Sequence of chain 1.A:
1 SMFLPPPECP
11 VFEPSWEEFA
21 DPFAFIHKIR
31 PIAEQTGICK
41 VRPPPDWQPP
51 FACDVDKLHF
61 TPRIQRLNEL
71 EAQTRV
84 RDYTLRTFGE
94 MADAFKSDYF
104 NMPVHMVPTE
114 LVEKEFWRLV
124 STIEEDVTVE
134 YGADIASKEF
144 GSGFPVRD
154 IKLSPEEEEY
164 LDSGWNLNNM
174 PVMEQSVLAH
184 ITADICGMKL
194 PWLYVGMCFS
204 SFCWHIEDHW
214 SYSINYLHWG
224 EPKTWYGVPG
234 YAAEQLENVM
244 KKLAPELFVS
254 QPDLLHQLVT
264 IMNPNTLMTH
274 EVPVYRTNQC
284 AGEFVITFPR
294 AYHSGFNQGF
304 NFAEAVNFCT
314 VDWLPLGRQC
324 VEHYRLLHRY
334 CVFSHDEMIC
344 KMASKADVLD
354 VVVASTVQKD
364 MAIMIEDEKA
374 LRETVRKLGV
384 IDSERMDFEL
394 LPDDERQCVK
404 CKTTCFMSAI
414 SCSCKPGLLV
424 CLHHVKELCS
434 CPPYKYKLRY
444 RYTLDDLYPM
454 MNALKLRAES

Binding-site contacts:
Ligand atom C1 contacts residue EDO1 of chain 1.Q at 3.1 Å.
Ligand atom O3 contacts residue TYR134 of chain 1.A at 2.4 Å (h-bond).
Ligand atom O5 contacts residue PHE205 of chain 1.A at 4.1 Å.
Ligand atom O2 contacts residue GLU210 of chain 1.A at 3.3 Å (salt-bridge).
Ligand atom C1 contacts residue HIS296 of chain 1.A at 4.0 Å.
Ligand atom O2 contacts residue EDO1 of chain 1.Q at 3.3 Å (h-bond).
Ligand atom O5 contacts residue EDO1 of chain 1.Q at 4.0 Å.
Ligand atom C2 contacts residue MN1 of chain 1.D at 3.0 Å.
Ligand atom O5 contacts residue HIS208 of chain 1.A at 3.1 Å.
Ligand atom C1 contacts residue SER216 of chain 1.A at 3.8 Å.
Ligand atom C1 contacts residue MN1 of chain 1.D at 3.0 Å.
Ligand atom O5 contacts residue MN1 of chain 1.D at 2.2 Å.
Ligand atom O3 contacts residue TYR197 of chain 1.A at 3.7 Å.
Ligand atom O1 contacts residue ALA308 of chain 1.A at 3.3 Å.
Ligand atom O1 contacts residue EDO1 of chain 1.Q at 3.3 Å (h-bond).
Ligand atom O1 contacts residue TRP228 of chain 1.A at 3.7 Å.
Ligand atom C1 contacts residue TRP228 of chain 1.A at 3.7 Å (hydrophobic).
Ligand atom O4 contacts residue PHE205 of chain 1.A at 4.0 Å.
Ligand atom O4 contacts residue LYS226 of chain 1.A at 3.0 Å (salt-bridge).
Ligand atom O4 contacts residue TYR134 of chain 1.A at 3.3 Å (h-bond).
Ligand atom C5 contacts residue TYR197 of chain 1.A at 3.9 Å (hydrophobic).
Ligand atom C2 contacts residue TRP228 of chain 1.A at 3.8 Å (hydrophobic).
Ligand atom O4 contacts residue ASN218 of chain 1.A at 3.5 Å (h-bond).
Ligand atom C2 contacts residue HIS296 of chain 1.A at 4.0 Å.
Ligand atom O2 contacts residue MN1 of chain 1.D at 2.4 Å.
Ligand atom C3 contacts residue ASN218 of chain 1.A at 3.5 Å.
Ligand atom C3 contacts residue TRP228 of chain 1.A at 3.7 Å (hydrophobic).
Ligand atom C1 contacts residue ASN218 of chain 1.A at 4.0 Å.
Ligand atom O3 contacts residue PHE205 of chain 1.A at 3.4 Å.
Ligand atom O1 contacts residue ASN218 of chain 1.A at 3.0 Å (h-bond).
Ligand atom C4 contacts residue PHE205 of chain 1.A at 4.0 Å (hydrophobic).
Ligand atom C5 contacts residue PHE205 of chain 1.A at 3.6 Å (hydrophobic).
Ligand atom C4 contacts residue TYR197 of chain 1.A at 3.9 Å (hydrophobic).
Ligand atom O2 contacts residue SER216 of chain 1.A at 2.7 Å (h-bond).
Ligand atom C5 contacts residue TYR134 of chain 1.A at 3.2 Å (hydrophobic).
Ligand atom O4 contacts residue TYR197 of chain 1.A at 4.0 Å.
Ligand atom C5 contacts residue LYS226 of chain 1.A at 4.0 Å.
Ligand atom C2 contacts residue EDO1 of chain 1.Q at 3.7 Å.
Ligand atom O5 contacts residue HIS296 of chain 1.A at 3.3 Å (h-bond).
Ligand atom O2 contacts residue HIS296 of chain 1.A at 3.3 Å (h-bond).

A protein and the small-molecule ligand that binds it are described below.
Small molecule (SMILES): O=C(O)CCC(=O)C(=O)O